Binding-site contacts:
Ligand atom CG1 contacts residue PHE113 of chain 1.K at 3.6 Å (hydrophobic).
Ligand atom CB contacts residue PHE60 of chain 1.K at 3.7 Å (hydrophobic).
Ligand atom CB contacts residue PHE113 of chain 1.K at 3.7 Å (hydrophobic).
Ligand atom CN contacts residue HIS126 of chain 1.K at 3.3 Å.
Ligand atom CN contacts residue GLY72 of chain 1.K at 3.4 Å.
Ligand atom N contacts residue GLY72 of chain 1.K at 3.2 Å (h-bond).
Ligand atom N contacts residue ASN102 of chain 1.K at 2.8 Å (h-bond).
Ligand atom CA contacts residue ASN102 of chain 1.K at 3.0 Å.
Ligand atom CG2 contacts residue PHE60 of chain 1.K at 3.6 Å (hydrophobic).
Ligand atom O contacts residue ARG55 of chain 1.K at 2.7 Å (salt-bridge).
Ligand atom O contacts residue PHE60 of chain 1.K at 3.2 Å.
Ligand atom O contacts residue ALA103 of chain 1.K at 3.8 Å.
Ligand atom CD2 contacts residue PHE60 of chain 1.K at 3.7 Å (hydrophobic).
Ligand atom CG contacts residue ASN102 of chain 1.K at 3.6 Å.
Ligand atom CH contacts residue ALA103 of chain 1.K at 3.6 Å (hydrophobic).
Ligand atom CG contacts residue ALA101 of chain 1.K at 3.7 Å (hydrophobic).
Ligand atom CB contacts residue GLN111 of chain 1.K at 3.6 Å.
Ligand atom CG2 contacts residue PHE113 of chain 1.K at 3.7 Å (hydrophobic).
Ligand atom C contacts residue ASN102 of chain 1.K at 3.3 Å.
Ligand atom CA contacts residue GLY72 of chain 1.K at 3.3 Å.
Ligand atom CB contacts residue ASN102 of chain 1.K at 3.8 Å.
Ligand atom CN contacts residue LEU122 of chain 1.K at 3.7 Å (hydrophobic).
Ligand atom O contacts residue GLN63 of chain 1.K at 3.1 Å (h-bond).
Ligand atom CG1 contacts residue GLN63 of chain 1.K at 3.3 Å.
Ligand atom CB contacts residue GLY72 of chain 1.K at 3.6 Å.
Ligand atom C contacts residue GLY72 of chain 1.K at 3.1 Å.
Ligand atom CN contacts residue ARG55 of chain 1.K at 3.5 Å.
Ligand atom CB contacts residue ASN102 of chain 1.K at 3.3 Å.
Ligand atom O contacts residue ASN102 of chain 1.K at 3.4 Å (h-bond).
Ligand atom O contacts residue TRP121 of chain 1.K at 2.7 Å (h-bond).
Ligand atom CG contacts residue GLN111 of chain 1.K at 3.6 Å.
Ligand atom O contacts residue HIS126 of chain 1.K at 3.2 Å.
Ligand atom CB contacts residue TRP121 of chain 1.K at 3.8 Å (hydrophobic).
Ligand atom CA contacts residue ARG55 of chain 1.K at 3.8 Å.
Ligand atom O contacts residue ALA101 of chain 1.K at 3.4 Å.
Ligand atom O contacts residue GLY72 of chain 1.K at 3.7 Å.
Ligand atom C contacts residue PHE60 of chain 1.K at 3.6 Å (hydrophobic).
Ligand atom CN contacts residue ARG55 of chain 1.K at 3.5 Å.
Ligand atom CD1 contacts residue ASN102 of chain 1.K at 3.5 Å.
Ligand atom CA contacts residue PHE60 of chain 1.K at 3.9 Å (hydrophobic).

The protein below binds the small molecule below.
Small molecule (SMILES): C=C/C=C/C[C@@H](C)[C@@H](O)[C@H]1C(=O)N[C@@H](CC)C(=O)N(C)CC(=O)N(C)[C@@H](CC(C)C)C(=O)N[C@@H](C(C)C)C(=O)N(C)[C@@H](CC(C)C)C(=O)N[C@@H](C)C(=O)N[C@H](C)C(=O)N(C)[C@@H](CC(C)C)C(=O)N(C)[C@@H](CC(C)C)C(=O)N(C)[C@@H](C(C)C)C(=O)N1C

Sequence of chain 1.K:
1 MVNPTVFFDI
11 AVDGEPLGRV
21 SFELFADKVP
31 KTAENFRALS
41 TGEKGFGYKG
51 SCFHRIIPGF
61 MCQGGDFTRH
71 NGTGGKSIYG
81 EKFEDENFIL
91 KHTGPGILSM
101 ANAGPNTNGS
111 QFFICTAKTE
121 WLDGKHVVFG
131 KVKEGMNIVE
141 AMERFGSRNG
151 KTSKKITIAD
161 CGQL